A small-molecule ligand and the protein it binds are described below.
Small molecule (SMILES): CC(=O)N[C@H]1[C@H](O[C@H]2[C@H](O)[C@@H](NC(C)=O)CO[C@@H]2CO)O[C@H](CO)[C@@H](O[C@@H]2O[C@H](CO)[C@@H](O)[C@H](O)[C@@H]2O)[C@@H]1O

Sequence of chain 1.B:
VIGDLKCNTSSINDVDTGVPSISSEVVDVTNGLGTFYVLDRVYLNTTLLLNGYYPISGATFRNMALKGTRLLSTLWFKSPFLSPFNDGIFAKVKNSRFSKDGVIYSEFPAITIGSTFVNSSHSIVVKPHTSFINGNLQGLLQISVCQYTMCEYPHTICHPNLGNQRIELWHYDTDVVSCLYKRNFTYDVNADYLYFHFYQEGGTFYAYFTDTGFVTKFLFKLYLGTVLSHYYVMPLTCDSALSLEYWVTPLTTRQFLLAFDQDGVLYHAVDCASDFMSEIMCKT

Binding-site contacts:
Ligand atom O3 contacts residue ASN8 of chain 1.B at 4.5 Å.
Ligand atom C6 contacts residue GLN165 of chain 1.B at 3.9 Å.
Ligand atom C1 contacts residue GLN165 of chain 1.B at 4.1 Å.
Ligand atom O6 contacts residue SER10 of chain 1.B at 2.9 Å (h-bond).
Ligand atom O7 contacts residue ASN8 of chain 1.B at 2.9 Å (h-bond).
Ligand atom C7 contacts residue GLN165 of chain 1.B at 3.9 Å.
Ligand atom O4 contacts residue ASN164 of chain 1.B at 4.4 Å.
Ligand atom C7 contacts residue ASN8 of chain 1.B at 3.4 Å.
Ligand atom C5 contacts residue SER10 of chain 1.B at 4.0 Å.
Ligand atom O3 contacts residue GLN165 of chain 1.B at 4.2 Å.
Ligand atom O3 contacts residue ILE167 of chain 1.B at 3.6 Å.
Ligand atom C5 contacts residue ASN8 of chain 1.B at 3.6 Å.
Ligand atom C8 contacts residue GLN165 of chain 1.B at 3.8 Å.
Ligand atom N2 contacts residue GLN165 of chain 1.B at 3.0 Å (h-bond).
Ligand atom C1 contacts residue SER10 of chain 1.B at 4.2 Å.
Ligand atom O6 contacts residue ARG166 of chain 1.B at 4.0 Å.
Ligand atom O6 contacts residue SER11 of chain 1.B at 4.0 Å.
Ligand atom C8 contacts residue SER11 of chain 1.B at 4.0 Å.
Ligand atom C3 contacts residue GLN165 of chain 1.B at 4.0 Å.
Ligand atom C3 contacts residue ASN8 of chain 1.B at 3.8 Å.
Ligand atom C2 contacts residue GLN165 of chain 1.B at 3.9 Å.
Ligand atom C1 contacts residue ASN8 of chain 1.B at 1.4 Å.
Ligand atom O6 contacts residue ASN8 of chain 1.B at 3.9 Å.
Ligand atom C4 contacts residue ASN8 of chain 1.B at 4.2 Å.
Ligand atom O5 contacts residue ASN8 of chain 1.B at 2.3 Å (h-bond).
Ligand atom C2 contacts residue ASN8 of chain 1.B at 2.5 Å.
Ligand atom C6 contacts residue SER10 of chain 1.B at 3.8 Å.
Ligand atom N2 contacts residue ASN8 of chain 1.B at 3.2 Å (h-bond).
Ligand atom O5 contacts residue SER10 of chain 1.B at 3.7 Å.
Ligand atom C2 contacts residue ILE167 of chain 1.B at 4.4 Å (hydrophobic).